Sequence of chain 1.H:
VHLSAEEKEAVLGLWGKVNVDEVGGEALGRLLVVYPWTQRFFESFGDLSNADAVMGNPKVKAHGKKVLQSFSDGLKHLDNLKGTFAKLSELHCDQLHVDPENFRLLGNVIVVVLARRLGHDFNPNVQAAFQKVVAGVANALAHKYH

Binding-site contacts:
Ligand atom C8 contacts residue ASN232 of chain 1.I at 4.5 Å.
Ligand atom C4 contacts residue ASN232 of chain 1.I at 4.3 Å.
Ligand atom C2 contacts residue ASN232 of chain 1.I at 2.5 Å.
Ligand atom O5 contacts residue PHE233 of chain 1.I at 4.0 Å.
Ligand atom O2 contacts residue ASN232 of chain 1.I at 4.5 Å.
Ligand atom N2 contacts residue ASN232 of chain 1.I at 2.9 Å (h-bond).
Ligand atom O5 contacts residue GLU235 of chain 1.I at 3.3 Å.
Ligand atom C1 contacts residue ASN232 of chain 1.I at 1.4 Å.
Ligand atom C5 contacts residue ASN232 of chain 1.I at 3.7 Å.
Ligand atom C3 contacts residue ASN232 of chain 1.I at 3.8 Å.
Ligand atom O2 contacts residue PHE233 of chain 1.I at 4.1 Å.
Ligand atom O4 contacts residue GLU235 of chain 1.I at 3.7 Å.
Ligand atom C7 contacts residue ASN232 of chain 1.I at 3.3 Å.
Ligand atom C2 contacts residue PHE233 of chain 1.I at 4.0 Å (hydrophobic).
Ligand atom C1 contacts residue PHE233 of chain 1.I at 4.0 Å (hydrophobic).
Ligand atom O7 contacts residue ARG104 of chain 1.H at 4.0 Å.
Ligand atom C5 contacts residue GLU235 of chain 1.I at 3.8 Å.
Ligand atom C6 contacts residue GLU235 of chain 1.I at 3.4 Å.
Ligand atom O7 contacts residue ASN232 of chain 1.I at 3.5 Å (h-bond).
Ligand atom O4 contacts residue THR234 of chain 1.I at 3.8 Å.
Ligand atom O4 contacts residue LYS119 of chain 1.I at 3.9 Å.
Ligand atom O5 contacts residue ASN232 of chain 1.I at 2.4 Å (h-bond).

This small molecule binds to this protein.
Small molecule (SMILES): CC(=O)N[C@H]1CO[C@H](CO[C@@H]2O[C@@H](C)[C@@H](O)[C@@H](O)[C@@H]2O)[C@@H](O)[C@@H]1O

Sequence of chain 1.I:
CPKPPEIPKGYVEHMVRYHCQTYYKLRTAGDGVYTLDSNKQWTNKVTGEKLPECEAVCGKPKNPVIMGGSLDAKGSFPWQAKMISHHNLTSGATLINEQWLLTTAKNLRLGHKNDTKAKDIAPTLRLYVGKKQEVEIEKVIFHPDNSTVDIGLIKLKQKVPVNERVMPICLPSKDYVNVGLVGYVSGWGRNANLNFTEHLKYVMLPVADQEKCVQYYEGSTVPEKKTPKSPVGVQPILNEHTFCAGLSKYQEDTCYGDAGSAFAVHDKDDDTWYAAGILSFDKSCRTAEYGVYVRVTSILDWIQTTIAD